Sequence of chain 1.A:
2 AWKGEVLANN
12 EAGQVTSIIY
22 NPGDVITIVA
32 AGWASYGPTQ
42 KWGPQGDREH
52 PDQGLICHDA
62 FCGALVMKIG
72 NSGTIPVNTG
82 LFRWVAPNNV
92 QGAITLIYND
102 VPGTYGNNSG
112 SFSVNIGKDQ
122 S

The small molecule below binds the protein below.
Small molecule (SMILES): CC(C)C[C@H](NC(=O)[C@@H]1CCCN1C(=O)[C@@H](N)CCCCN)C(N)=O

Binding-site contacts:
Ligand atom CB contacts residue PRO52 of chain 1.A at 4.4 Å (hydrophobic).
Ligand atom CA contacts residue PRO52 of chain 1.A at 4.0 Å (hydrophobic).
Ligand atom N contacts residue PRO52 of chain 1.A at 3.9 Å.
Ligand atom CD2 contacts residue GLN54 of chain 1.A at 4.3 Å.
Ligand atom N contacts residue GLN54 of chain 1.A at 4.0 Å.
Ligand atom CD contacts residue PHB1 of chain 1.N at 4.3 Å.
Ligand atom C contacts residue PRO52 of chain 1.A at 4.1 Å (hydrophobic).
Ligand atom C contacts residue GLN54 of chain 1.A at 4.0 Å.
Ligand atom CG contacts residue PHB1 of chain 1.N at 3.2 Å.
Ligand atom CD contacts residue PHB1 of chain 1.N at 3.6 Å.
Ligand atom O contacts residue PRO52 of chain 1.A at 4.5 Å.
Ligand atom N contacts residue PHB1 of chain 1.N at 4.2 Å.
Ligand atom CD contacts residue PRO52 of chain 1.A at 4.2 Å (hydrophobic).
Ligand atom O contacts residue PHB1 of chain 1.N at 3.9 Å.
Ligand atom CA contacts residue GLN54 of chain 1.A at 3.6 Å.
Ligand atom CA contacts residue PHB1 of chain 1.N at 2.2 Å.
Ligand atom N contacts residue GLN54 of chain 1.A at 3.9 Å.
Ligand atom O contacts residue GLN54 of chain 1.A at 2.9 Å (h-bond).
Ligand atom CG contacts residue GLN54 of chain 1.A at 4.0 Å.
Ligand atom N contacts residue PHB1 of chain 1.N at 1.3 Å.
Ligand atom CB contacts residue PHB1 of chain 1.N at 3.4 Å.
Ligand atom C contacts residue PHB1 of chain 1.N at 3.3 Å.
Ligand atom C contacts residue GLN54 of chain 1.A at 3.7 Å.